A protein and the small-molecule ligand that binds it are described below.
Small molecule (SMILES): N#C[Fe](=C=O)C#N

Binding-site contacts:
Ligand atom C3 contacts residue CYS560 of chain 1.C at 3.0 Å (hydrophobic).
Ligand atom C3 contacts residue CSX89 of chain 1.C at 3.1 Å.
Ligand atom N1 contacts residue PRO512 of chain 1.C at 3.6 Å.
Ligand atom C1 contacts residue SER513 of chain 1.C at 3.7 Å.
Ligand atom N2 contacts residue ALA488 of chain 1.C at 3.4 Å.
Ligand atom N2 contacts residue PRO489 of chain 1.C at 3.4 Å.
Ligand atom C3 contacts residue VAL511 of chain 1.C at 3.5 Å (hydrophobic).
Ligand atom C1 contacts residue ARG490 of chain 1.C at 3.6 Å.
Ligand atom C1 contacts residue CSS557 of chain 1.C at 3.5 Å.
Ligand atom O3 contacts residue CYS560 of chain 1.C at 3.8 Å.
Ligand atom C3 contacts residue VAL92 of chain 1.C at 3.8 Å (hydrophobic).
Ligand atom N2 contacts residue CSS557 of chain 1.C at 4.0 Å.
Ligand atom N2 contacts residue ARG490 of chain 1.C at 2.9 Å (salt-bridge).
Ligand atom O3 contacts residue PRO512 of chain 1.C at 3.4 Å.
Ligand atom C2 contacts residue ARG490 of chain 1.C at 3.5 Å.
Ligand atom C2 contacts residue CSX89 of chain 1.C at 3.1 Å.
Ligand atom O3 contacts residue LEU493 of chain 1.C at 3.5 Å.
Ligand atom C1 contacts residue VAL511 of chain 1.C at 3.8 Å (hydrophobic).
Ligand atom C3 contacts residue PRO512 of chain 1.C at 3.8 Å (hydrophobic).
Ligand atom O3 contacts residue HIS93 of chain 1.C at 3.4 Å (h-bond).
Ligand atom N1 contacts residue ARG490 of chain 1.C at 3.7 Å.
Ligand atom O3 contacts residue CSX89 of chain 1.C at 3.9 Å.
Ligand atom C1 contacts residue PRO512 of chain 1.C at 3.7 Å (hydrophobic).
Ligand atom N1 contacts residue VAL511 of chain 1.C at 3.8 Å.
Ligand atom O3 contacts residue ALA488 of chain 1.C at 3.8 Å.
Ligand atom N1 contacts residue SER513 of chain 1.C at 2.7 Å (h-bond).
Ligand atom C1 contacts residue NI1 of chain 1.V at 3.8 Å.
Ligand atom FE contacts residue NI1 of chain 1.V at 2.7 Å.
Ligand atom O3 contacts residue VAL92 of chain 1.C at 3.5 Å.
Ligand atom N1 contacts residue CSS557 of chain 1.C at 4.0 Å.
Ligand atom C2 contacts residue CSS557 of chain 1.C at 3.3 Å.
Ligand atom FE contacts residue CSX89 of chain 1.C at 2.3 Å.
Ligand atom N2 contacts residue CSX89 of chain 1.C at 3.5 Å.
Ligand atom C1 contacts residue CYS560 of chain 1.C at 3.0 Å (hydrophobic).
Ligand atom C3 contacts residue HIS93 of chain 1.C at 3.5 Å.
Ligand atom FE contacts residue CYS560 of chain 1.C at 2.3 Å.
Ligand atom N1 contacts residue CYS560 of chain 1.C at 3.5 Å.
Ligand atom O3 contacts residue VAL511 of chain 1.C at 3.4 Å.
Ligand atom FE contacts residue CSS557 of chain 1.C at 2.8 Å.
Ligand atom C2 contacts residue ALA488 of chain 1.C at 3.8 Å (hydrophobic).

Sequence of chain 1.C:
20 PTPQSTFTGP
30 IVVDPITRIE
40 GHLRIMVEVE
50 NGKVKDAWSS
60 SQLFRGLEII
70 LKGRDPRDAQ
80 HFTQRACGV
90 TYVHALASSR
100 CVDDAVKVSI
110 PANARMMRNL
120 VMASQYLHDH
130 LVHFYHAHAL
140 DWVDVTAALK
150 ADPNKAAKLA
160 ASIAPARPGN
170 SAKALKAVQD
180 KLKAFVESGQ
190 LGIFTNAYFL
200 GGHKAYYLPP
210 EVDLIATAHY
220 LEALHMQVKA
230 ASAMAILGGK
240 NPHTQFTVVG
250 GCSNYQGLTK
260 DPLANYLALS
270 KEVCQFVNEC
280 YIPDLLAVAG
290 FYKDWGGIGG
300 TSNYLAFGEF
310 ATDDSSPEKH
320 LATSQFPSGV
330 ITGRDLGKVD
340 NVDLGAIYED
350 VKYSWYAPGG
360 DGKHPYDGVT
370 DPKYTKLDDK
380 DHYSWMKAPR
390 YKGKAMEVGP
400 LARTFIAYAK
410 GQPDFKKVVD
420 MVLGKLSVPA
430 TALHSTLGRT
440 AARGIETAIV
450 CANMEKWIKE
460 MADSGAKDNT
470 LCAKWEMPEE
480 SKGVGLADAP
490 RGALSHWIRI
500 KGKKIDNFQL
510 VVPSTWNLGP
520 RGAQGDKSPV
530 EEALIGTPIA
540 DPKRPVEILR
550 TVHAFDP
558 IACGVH